Binding-site contacts:
Ligand atom O4 contacts residue TYR41 of chain 13.E at 3.5 Å (h-bond).
Ligand atom C8 contacts residue SER390 of chain 13.E at 3.3 Å.
Ligand atom O6 contacts residue TYR41 of chain 13.E at 3.6 Å.
Ligand atom C5 contacts residue TYR41 of chain 13.E at 3.4 Å (hydrophobic).
Ligand atom C7 contacts residue SER390 of chain 13.E at 4.2 Å.
Ligand atom C2 contacts residue ARG358 of chain 13.E at 4.3 Å.
Ligand atom C8 contacts residue GLU61 of chain 13.E at 3.3 Å.
Ligand atom C6 contacts residue ARG358 of chain 13.E at 4.4 Å.
Ligand atom O5 contacts residue TYR41 of chain 13.E at 4.4 Å.
Ligand atom C4 contacts residue TYR41 of chain 13.E at 3.9 Å (hydrophobic).
Ligand atom O5 contacts residue ASN388 of chain 13.E at 2.3 Å (h-bond).
Ligand atom C3 contacts residue ASP338 of chain 13.E at 4.5 Å.
Ligand atom C6 contacts residue TYR41 of chain 13.E at 3.6 Å (hydrophobic).
Ligand atom C3 contacts residue TYR41 of chain 13.E at 4.2 Å (hydrophobic).
Ligand atom C1 contacts residue ASP338 of chain 13.E at 4.3 Å.
Ligand atom O7 contacts residue TYR41 of chain 13.E at 3.3 Å (h-bond).
Ligand atom C7 contacts residue ASN388 of chain 13.E at 3.6 Å.
Ligand atom O6 contacts residue TYR386 of chain 13.E at 4.0 Å.
Ligand atom C1 contacts residue ASN388 of chain 13.E at 1.4 Å.
Ligand atom C3 contacts residue ASN388 of chain 13.E at 3.8 Å.
Ligand atom N2 contacts residue TYR41 of chain 13.E at 4.3 Å.
Ligand atom O4 contacts residue ASP338 of chain 13.E at 4.2 Å.
Ligand atom C4 contacts residue ASP338 of chain 13.E at 4.3 Å.
Ligand atom O5 contacts residue ASP338 of chain 13.E at 4.2 Å.
Ligand atom C7 contacts residue TYR41 of chain 13.E at 3.5 Å (hydrophobic).
Ligand atom C1 contacts residue ARG358 of chain 13.E at 3.7 Å.
Ligand atom C7 contacts residue GLN39 of chain 13.E at 4.1 Å.
Ligand atom C4 contacts residue ASN388 of chain 13.E at 4.2 Å.
Ligand atom O7 contacts residue GLN39 of chain 13.E at 2.9 Å (h-bond).
Ligand atom O6 contacts residue ARG358 of chain 13.E at 3.3 Å.
Ligand atom C8 contacts residue TYR41 of chain 13.E at 3.6 Å (hydrophobic).
Ligand atom O5 contacts residue ARG358 of chain 13.E at 3.4 Å (salt-bridge).
Ligand atom O6 contacts residue HIS339 of chain 13.E at 3.9 Å.
Ligand atom N2 contacts residue ASN388 of chain 13.E at 2.9 Å (h-bond).
Ligand atom C5 contacts residue ASP338 of chain 13.E at 3.5 Å.
Ligand atom O6 contacts residue ASP338 of chain 13.E at 2.9 Å (salt-bridge).
Ligand atom C5 contacts residue ASN388 of chain 13.E at 3.6 Å.
Ligand atom O7 contacts residue ASN388 of chain 13.E at 3.9 Å.
Ligand atom C6 contacts residue ASP338 of chain 13.E at 3.3 Å.
Ligand atom C2 contacts residue ASN388 of chain 13.E at 2.5 Å.

The protein below binds the small molecule below.
Small molecule (SMILES): CC(=O)N[C@H]1[C@H](O[C@H]2[C@H](O)[C@@H](NC(C)=O)CO[C@@H]2CO)O[C@H](CO)[C@@H](O[C@@H]2O[C@H](CO[C@H]3O[C@H](CO)[C@@H](O)[C@H](O)[C@@H]3O)[C@@H](O)[C@H](O[C@H]3O[C@H](CO)[C@@H](O)[C@H](O)[C@@H]3O)[C@@H]2O)[C@@H]1O

Sequence of chain 13.E:
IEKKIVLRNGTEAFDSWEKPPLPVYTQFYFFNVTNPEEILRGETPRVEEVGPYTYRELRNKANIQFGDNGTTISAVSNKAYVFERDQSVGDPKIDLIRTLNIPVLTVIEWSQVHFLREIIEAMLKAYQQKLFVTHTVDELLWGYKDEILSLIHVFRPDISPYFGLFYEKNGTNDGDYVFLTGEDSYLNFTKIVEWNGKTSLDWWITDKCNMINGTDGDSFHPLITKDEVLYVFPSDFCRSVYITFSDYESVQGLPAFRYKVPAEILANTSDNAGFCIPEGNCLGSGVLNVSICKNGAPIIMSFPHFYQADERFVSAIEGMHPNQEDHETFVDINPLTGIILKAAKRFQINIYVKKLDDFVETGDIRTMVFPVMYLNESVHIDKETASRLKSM